Sequence of chain 1.A:
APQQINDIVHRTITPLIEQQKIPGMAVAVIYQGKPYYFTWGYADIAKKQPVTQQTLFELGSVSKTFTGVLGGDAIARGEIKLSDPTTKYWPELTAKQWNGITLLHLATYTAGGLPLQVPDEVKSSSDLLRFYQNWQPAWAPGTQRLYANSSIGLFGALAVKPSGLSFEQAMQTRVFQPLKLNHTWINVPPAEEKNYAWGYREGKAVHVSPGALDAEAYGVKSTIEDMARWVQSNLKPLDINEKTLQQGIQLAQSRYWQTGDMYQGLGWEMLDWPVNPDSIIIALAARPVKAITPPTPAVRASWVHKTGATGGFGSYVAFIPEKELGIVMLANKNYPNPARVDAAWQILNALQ

A protein and the small-molecule ligand that binds it are described below.
Small molecule (SMILES): Nc1ccc(C(=O)O)cc1O

Binding-site contacts:
Ligand atom C8 contacts residue PRO237 of chain 1.A at 4.2 Å (hydrophobic).
Ligand atom C3 contacts residue LEU238 of chain 1.A at 3.5 Å (hydrophobic).
Ligand atom O11 contacts residue ARG306 of chain 1.A at 4.4 Å.
Ligand atom C8 contacts residue ARG306 of chain 1.A at 3.9 Å.
Ligand atom O11 contacts residue LEU235 of chain 1.A at 4.5 Å.
Ligand atom C6 contacts residue ARG306 of chain 1.A at 3.5 Å.
Ligand atom C8 contacts residue LEU238 of chain 1.A at 4.0 Å (hydrophobic).
Ligand atom C3 contacts residue ARG306 of chain 1.A at 3.8 Å.
Ligand atom C4 contacts residue LEU238 of chain 1.A at 3.3 Å (hydrophobic).
Ligand atom O11 contacts residue LYS236 of chain 1.A at 3.0 Å.
Ligand atom O10 contacts residue ASP239 of chain 1.A at 4.1 Å.
Ligand atom O11 contacts residue PRO237 of chain 1.A at 3.1 Å (h-bond).
Ligand atom C5 contacts residue ARG306 of chain 1.A at 3.4 Å.
Ligand atom O11 contacts residue ASP239 of chain 1.A at 3.9 Å.
Ligand atom O10 contacts residue ARG306 of chain 1.A at 4.4 Å.
Ligand atom C8 contacts residue LYS236 of chain 1.A at 3.6 Å.
Ligand atom C7 contacts residue ARG306 of chain 1.A at 3.7 Å.
Ligand atom C2 contacts residue ARG306 of chain 1.A at 3.5 Å.
Ligand atom O11 contacts residue LEU238 of chain 1.A at 2.9 Å (h-bond).
Ligand atom O9 contacts residue ARG306 of chain 1.A at 3.8 Å.
Ligand atom O10 contacts residue LYS236 of chain 1.A at 3.1 Å.
Ligand atom C5 contacts residue LEU238 of chain 1.A at 4.2 Å (hydrophobic).
Ligand atom C4 contacts residue ARG306 of chain 1.A at 3.5 Å.
Ligand atom C2 contacts residue LEU238 of chain 1.A at 4.5 Å (hydrophobic).
Ligand atom N1 contacts residue ARG306 of chain 1.A at 3.5 Å.